Binding-site contacts:
Ligand atom C1 contacts residue ASN280 of chain 50.E at 1.4 Å.
Ligand atom O5 contacts residue ASN280 of chain 50.E at 2.4 Å (h-bond).
Ligand atom C8 contacts residue ARG324 of chain 50.E at 4.2 Å.
Ligand atom C8 contacts residue GLY296 of chain 50.E at 4.4 Å.
Ligand atom C7 contacts residue ASN280 of chain 50.E at 3.9 Å.
Ligand atom C5 contacts residue ASN280 of chain 50.E at 3.7 Å.
Ligand atom C4 contacts residue ASN280 of chain 50.E at 4.2 Å.
Ligand atom N2 contacts residue ASN280 of chain 50.E at 2.9 Å (h-bond).
Ligand atom C2 contacts residue ASN280 of chain 50.E at 2.5 Å.
Ligand atom C3 contacts residue ASN280 of chain 50.E at 3.8 Å.
Ligand atom O7 contacts residue ASN280 of chain 50.E at 4.4 Å.

Sequence of chain 50.E:
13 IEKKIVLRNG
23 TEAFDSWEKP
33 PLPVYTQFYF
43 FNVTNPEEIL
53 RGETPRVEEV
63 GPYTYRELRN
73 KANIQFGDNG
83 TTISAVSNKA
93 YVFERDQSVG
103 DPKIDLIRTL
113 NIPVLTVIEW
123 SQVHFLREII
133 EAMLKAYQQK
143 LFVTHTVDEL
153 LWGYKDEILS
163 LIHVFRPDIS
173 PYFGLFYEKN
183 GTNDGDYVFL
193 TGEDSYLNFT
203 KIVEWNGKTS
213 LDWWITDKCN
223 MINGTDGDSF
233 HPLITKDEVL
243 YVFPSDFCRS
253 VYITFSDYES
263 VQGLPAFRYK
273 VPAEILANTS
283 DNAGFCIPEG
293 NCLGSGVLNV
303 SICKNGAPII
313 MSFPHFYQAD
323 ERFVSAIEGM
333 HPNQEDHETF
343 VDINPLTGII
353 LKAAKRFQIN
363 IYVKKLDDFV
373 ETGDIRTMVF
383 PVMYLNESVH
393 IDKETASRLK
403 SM

A protein and the small-molecule ligand that binds it are described below.
Small molecule (SMILES): CC(=O)N[C@H]1[C@H](O[C@H]2[C@H](O)[C@@H](NC(C)=O)CO[C@@H]2CO)O[C@H](CO)[C@@H](O)[C@@H]1O